Sequence of chain 1.A:
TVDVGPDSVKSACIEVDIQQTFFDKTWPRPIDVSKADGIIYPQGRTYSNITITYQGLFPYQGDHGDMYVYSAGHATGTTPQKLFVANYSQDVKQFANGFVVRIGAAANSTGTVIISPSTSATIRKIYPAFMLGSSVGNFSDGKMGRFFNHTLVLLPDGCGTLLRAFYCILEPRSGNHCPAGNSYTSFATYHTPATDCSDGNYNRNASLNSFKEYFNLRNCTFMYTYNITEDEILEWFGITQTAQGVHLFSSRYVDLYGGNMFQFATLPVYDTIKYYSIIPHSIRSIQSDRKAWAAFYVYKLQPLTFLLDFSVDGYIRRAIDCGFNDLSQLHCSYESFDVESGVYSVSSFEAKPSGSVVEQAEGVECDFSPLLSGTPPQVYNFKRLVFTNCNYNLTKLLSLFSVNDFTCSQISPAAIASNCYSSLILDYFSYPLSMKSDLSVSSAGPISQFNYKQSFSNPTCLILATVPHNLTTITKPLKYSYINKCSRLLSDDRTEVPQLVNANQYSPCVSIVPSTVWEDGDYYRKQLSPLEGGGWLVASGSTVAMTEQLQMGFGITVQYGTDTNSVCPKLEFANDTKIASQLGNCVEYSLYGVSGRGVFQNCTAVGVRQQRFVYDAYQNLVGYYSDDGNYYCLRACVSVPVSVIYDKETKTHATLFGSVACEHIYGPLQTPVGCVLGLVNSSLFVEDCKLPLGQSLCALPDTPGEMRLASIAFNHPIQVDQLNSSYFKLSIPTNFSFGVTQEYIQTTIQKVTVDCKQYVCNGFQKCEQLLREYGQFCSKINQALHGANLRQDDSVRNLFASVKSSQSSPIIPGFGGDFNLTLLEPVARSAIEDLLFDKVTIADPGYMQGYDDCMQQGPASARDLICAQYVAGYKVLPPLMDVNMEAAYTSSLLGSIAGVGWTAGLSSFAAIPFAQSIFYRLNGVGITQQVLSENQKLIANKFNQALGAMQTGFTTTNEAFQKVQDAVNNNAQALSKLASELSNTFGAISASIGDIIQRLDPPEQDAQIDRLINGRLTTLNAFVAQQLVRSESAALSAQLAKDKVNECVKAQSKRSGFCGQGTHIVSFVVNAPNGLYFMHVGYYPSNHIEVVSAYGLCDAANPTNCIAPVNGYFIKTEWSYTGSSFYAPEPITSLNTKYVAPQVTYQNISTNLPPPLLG

Binding-site contacts:
Ligand atom N2 contacts residue ASN606 of chain 1.A at 2.8 Å (h-bond).
Ligand atom O7 contacts residue ASN606 of chain 1.A at 3.8 Å.
Ligand atom C1 contacts residue ASN606 of chain 1.A at 1.5 Å.
Ligand atom C8 contacts residue ASN606 of chain 1.A at 4.4 Å.
Ligand atom C4 contacts residue ASN606 of chain 1.A at 4.3 Å.
Ligand atom C7 contacts residue ASN606 of chain 1.A at 3.4 Å.
Ligand atom C6 contacts residue ASN606 of chain 1.A at 4.5 Å.
Ligand atom C2 contacts residue ASN606 of chain 1.A at 2.5 Å.
Ligand atom C3 contacts residue ASN606 of chain 1.A at 3.8 Å.
Ligand atom O5 contacts residue ASN606 of chain 1.A at 2.5 Å (h-bond).
Ligand atom C5 contacts residue ASN606 of chain 1.A at 3.8 Å.

A small-molecule ligand and the protein it binds are described below.
Small molecule (SMILES): CC(=O)N[C@@H]1[C@@H](O)[C@H](O)[C@@H](CO)O[C@H]1O